The protein below binds the small molecule below.
Small molecule (SMILES): O=C(O)c1ccccn1

Binding-site contacts:
Ligand atom C2 contacts residue LYS472 of chain 2.A at 4.2 Å.
Ligand atom O1 contacts residue LYS472 of chain 2.A at 3.7 Å.
Ligand atom C1 contacts residue LYS472 of chain 2.A at 3.9 Å.
Ligand atom C6 contacts residue LYS472 of chain 2.A at 4.1 Å.
Ligand atom C3 contacts residue LYS472 of chain 2.A at 3.8 Å.
Ligand atom C2 contacts residue VAL423 of chain 2.A at 4.3 Å (hydrophobic).
Ligand atom C5 contacts residue GLU473 of chain 2.A at 3.6 Å.
Ligand atom C4 contacts residue GLU473 of chain 2.A at 4.3 Å.
Ligand atom C4 contacts residue LYS472 of chain 2.A at 3.6 Å.
Ligand atom O2 contacts residue VAL423 of chain 2.A at 4.2 Å.
Ligand atom C3 contacts residue GOL1 of chain 2.J at 4.0 Å.
Ligand atom N2 contacts residue LYS472 of chain 2.A at 3.5 Å.
Ligand atom C6 contacts residue GLU473 of chain 2.A at 3.7 Å.
Ligand atom C2 contacts residue PRO424 of chain 2.A at 3.9 Å (hydrophobic).
Ligand atom C4 contacts residue PHE259 of chain 2.B at 4.1 Å (hydrophobic).
Ligand atom O1 contacts residue PRO424 of chain 2.A at 4.5 Å.
Ligand atom C5 contacts residue PHE259 of chain 2.B at 4.1 Å (hydrophobic).
Ligand atom C1 contacts residue PRO424 of chain 2.A at 4.3 Å (hydrophobic).
Ligand atom C6 contacts residue PRO424 of chain 2.A at 4.0 Å (hydrophobic).
Ligand atom O2 contacts residue PRO424 of chain 2.A at 3.4 Å.
Ligand atom O1 contacts residue VAL423 of chain 2.A at 4.0 Å.
Ligand atom C5 contacts residue LYS472 of chain 2.A at 4.0 Å.
Ligand atom C5 contacts residue ARG258 of chain 2.B at 3.9 Å.
Ligand atom C4 contacts residue ARG258 of chain 2.B at 3.7 Å.

Sequence of chain 2.B:
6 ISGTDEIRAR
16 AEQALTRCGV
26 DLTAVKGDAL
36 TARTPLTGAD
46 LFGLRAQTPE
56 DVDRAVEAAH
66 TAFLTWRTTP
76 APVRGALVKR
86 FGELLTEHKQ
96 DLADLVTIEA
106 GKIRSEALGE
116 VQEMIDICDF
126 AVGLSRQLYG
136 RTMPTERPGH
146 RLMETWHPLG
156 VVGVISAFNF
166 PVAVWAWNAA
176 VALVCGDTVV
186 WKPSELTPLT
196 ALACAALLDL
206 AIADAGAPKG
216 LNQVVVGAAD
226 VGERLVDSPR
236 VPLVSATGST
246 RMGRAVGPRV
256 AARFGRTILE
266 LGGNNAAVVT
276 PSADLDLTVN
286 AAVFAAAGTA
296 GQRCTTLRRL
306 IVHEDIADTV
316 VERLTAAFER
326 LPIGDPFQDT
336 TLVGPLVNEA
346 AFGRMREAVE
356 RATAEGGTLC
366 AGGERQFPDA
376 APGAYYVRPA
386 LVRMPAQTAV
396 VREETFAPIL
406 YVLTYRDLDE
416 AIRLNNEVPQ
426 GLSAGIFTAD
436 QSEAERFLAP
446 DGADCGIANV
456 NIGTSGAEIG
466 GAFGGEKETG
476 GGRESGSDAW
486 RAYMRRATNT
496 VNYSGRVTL

Sequence of chain 2.A:
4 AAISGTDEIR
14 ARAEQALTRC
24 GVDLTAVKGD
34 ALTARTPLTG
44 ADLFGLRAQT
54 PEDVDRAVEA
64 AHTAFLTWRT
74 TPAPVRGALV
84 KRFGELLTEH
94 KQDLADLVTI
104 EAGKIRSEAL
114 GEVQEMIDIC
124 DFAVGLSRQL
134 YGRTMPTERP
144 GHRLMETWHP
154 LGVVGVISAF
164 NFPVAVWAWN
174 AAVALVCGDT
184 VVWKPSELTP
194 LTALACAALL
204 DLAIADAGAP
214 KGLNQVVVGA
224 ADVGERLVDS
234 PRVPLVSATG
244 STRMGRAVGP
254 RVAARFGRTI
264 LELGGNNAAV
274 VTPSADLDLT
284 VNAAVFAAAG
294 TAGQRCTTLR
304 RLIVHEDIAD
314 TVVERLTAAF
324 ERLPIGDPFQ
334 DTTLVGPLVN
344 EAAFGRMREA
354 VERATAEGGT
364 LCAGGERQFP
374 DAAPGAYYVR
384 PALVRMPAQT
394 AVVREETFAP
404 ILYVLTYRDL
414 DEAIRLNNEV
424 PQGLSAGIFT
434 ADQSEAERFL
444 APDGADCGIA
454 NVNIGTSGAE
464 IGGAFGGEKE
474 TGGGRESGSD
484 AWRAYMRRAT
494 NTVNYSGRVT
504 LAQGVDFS